Sequence of chain 1.A:
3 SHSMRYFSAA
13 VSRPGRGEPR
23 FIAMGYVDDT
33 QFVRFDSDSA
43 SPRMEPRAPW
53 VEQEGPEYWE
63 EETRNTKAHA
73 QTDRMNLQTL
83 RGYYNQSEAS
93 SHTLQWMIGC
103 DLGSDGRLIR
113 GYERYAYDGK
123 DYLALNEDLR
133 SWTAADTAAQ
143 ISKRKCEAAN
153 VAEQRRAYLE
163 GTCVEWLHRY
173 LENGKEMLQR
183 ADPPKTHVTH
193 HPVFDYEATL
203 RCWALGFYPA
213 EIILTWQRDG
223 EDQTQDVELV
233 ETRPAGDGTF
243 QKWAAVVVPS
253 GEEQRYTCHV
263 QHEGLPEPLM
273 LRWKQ

A small-molecule ligand and the protein it binds are described below.
Small molecule (SMILES): CC[C@H](C)[C@H](NC(=O)[C@@H](N)CCCN=C(N)N)C(=O)N[C@H](C(=O)N1CCC[C@H]1C(=O)N[C@@H](CCCN=C(N)N)C(=O)N[C@@H](CC1=NC=NC1)C(=O)N[C@@H](CC(C)C)C(=O)N[C@@H](CCC(N)=O)C(=O)N[C@@H](CC(C)C)C(=O)O)[C@@H](C)CC

Binding-site contacts:
Ligand atom N contacts residue HIS71 of chain 1.A at 3.5 Å (h-bond).
Ligand atom CA contacts residue SER144 of chain 1.A at 3.4 Å.
Ligand atom C contacts residue TYR8 of chain 1.A at 3.3 Å (hydrophobic).
Ligand atom C contacts residue HIS71 of chain 1.A at 3.4 Å.
Ligand atom CG contacts residue ARG157 of chain 1.A at 3.3 Å.
Ligand atom NH2 contacts residue TRP168 of chain 1.A at 3.4 Å.
Ligand atom CA contacts residue TYR8 of chain 1.A at 3.4 Å (hydrophobic).
Ligand atom CD contacts residue GLU64 of chain 1.A at 3.1 Å.
Ligand atom CD1 contacts residue TYR117 of chain 1.A at 3.5 Å (hydrophobic).
Ligand atom N contacts residue TYR172 of chain 1.A at 2.5 Å (h-bond).
Ligand atom OXT contacts residue THR81 of chain 1.A at 3.2 Å.
Ligand atom N contacts residue TYR60 of chain 1.A at 3.4 Å (h-bond).
Ligand atom NE2 contacts residue ASP75 of chain 1.A at 3.0 Å (salt-bridge).
Ligand atom O contacts residue TYR160 of chain 1.A at 2.4 Å (h-bond).
Ligand atom CG contacts residue TYR117 of chain 1.A at 3.5 Å (hydrophobic).
Ligand atom ND1 contacts residue HIS71 of chain 1.A at 3.4 Å (h-bond).
Ligand atom CD2 contacts residue ASP75 of chain 1.A at 2.9 Å.
Ligand atom CD1 contacts residue ARG157 of chain 1.A at 3.5 Å.
Ligand atom C contacts residue SER144 of chain 1.A at 3.5 Å.
Ligand atom CE1 contacts residue TRP98 of chain 1.A at 3.3 Å (hydrophobic).
Ligand atom O contacts residue ARG157 of chain 1.A at 3.0 Å (salt-bridge).
Ligand atom NE contacts residue GLU64 of chain 1.A at 3.4 Å (salt-bridge).
Ligand atom O contacts residue HIS71 of chain 1.A at 2.8 Å (h-bond).
Ligand atom N contacts residue ARG157 of chain 1.A at 3.3 Å (salt-bridge).
Ligand atom N contacts residue TYR8 of chain 1.A at 2.6 Å (h-bond).
Ligand atom N contacts residue GLU64 of chain 1.A at 3.3 Å (salt-bridge).
Ligand atom CB contacts residue TYR117 of chain 1.A at 3.2 Å (hydrophobic).
Ligand atom O contacts residue ASN78 of chain 1.A at 3.0 Å (h-bond).
Ligand atom C contacts residue HIS71 of chain 1.A at 3.5 Å.
Ligand atom CD2 contacts residue ARG157 of chain 1.A at 3.4 Å.
Ligand atom O contacts residue HIS71 of chain 1.A at 2.9 Å (h-bond).
Ligand atom N contacts residue ASN78 of chain 1.A at 2.9 Å (h-bond).
Ligand atom O contacts residue TYR85 of chain 1.A at 2.6 Å (h-bond).
Ligand atom O contacts residue THR74 of chain 1.A at 3.4 Å.
Ligand atom O contacts residue SER144 of chain 1.A at 2.8 Å (h-bond).
Ligand atom CB contacts residue SER144 of chain 1.A at 3.3 Å.
Ligand atom O contacts residue LYS147 of chain 1.A at 2.9 Å (salt-bridge).
Ligand atom C contacts residue LYS147 of chain 1.A at 3.3 Å.
Ligand atom OXT contacts residue LYS147 of chain 1.A at 3.1 Å (salt-bridge).
Ligand atom N contacts residue TYR117 of chain 1.A at 3.3 Å (h-bond).